Binding-site contacts:
Ligand atom C4 contacts residue ASN122 of chain 1.B at 4.2 Å.
Ligand atom C6 contacts residue PHE157 of chain 1.B at 3.3 Å (hydrophobic).
Ligand atom N2 contacts residue THR124 of chain 1.B at 3.8 Å.
Ligand atom N2 contacts residue ASN122 of chain 1.B at 2.9 Å (h-bond).
Ligand atom C7 contacts residue ASN122 of chain 1.B at 3.9 Å.
Ligand atom O4 contacts residue VAL127 of chain 1.B at 4.4 Å.
Ligand atom O4 contacts residue LYS129 of chain 1.B at 3.4 Å (salt-bridge).
Ligand atom O6 contacts residue TYR160 of chain 1.B at 4.1 Å.
Ligand atom O5 contacts residue GLU154 of chain 1.B at 4.5 Å.
Ligand atom C8 contacts residue THR124 of chain 1.B at 3.5 Å.
Ligand atom O7 contacts residue ASN122 of chain 1.B at 4.5 Å.
Ligand atom C3 contacts residue ASN122 of chain 1.B at 3.8 Å.
Ligand atom C8 contacts residue ASN125 of chain 1.B at 3.2 Å.
Ligand atom N2 contacts residue ASN125 of chain 1.B at 3.8 Å.
Ligand atom O6 contacts residue PHE157 of chain 1.B at 3.0 Å.
Ligand atom C1 contacts residue ASN122 of chain 1.B at 1.4 Å.
Ligand atom C3 contacts residue VAL127 of chain 1.B at 4.0 Å (hydrophobic).
Ligand atom O5 contacts residue ASN122 of chain 1.B at 2.4 Å (h-bond).
Ligand atom C7 contacts residue ASN125 of chain 1.B at 4.0 Å.
Ligand atom O3 contacts residue VAL127 of chain 1.B at 4.3 Å.
Ligand atom C5 contacts residue ASN122 of chain 1.B at 3.7 Å.
Ligand atom O6 contacts residue LYS129 of chain 1.B at 4.2 Å.
Ligand atom C7 contacts residue THR124 of chain 1.B at 4.1 Å.
Ligand atom C2 contacts residue ASN122 of chain 1.B at 2.4 Å.

The protein below binds the small molecule below.
Small molecule (SMILES): CC(=O)N[C@@H]1[C@@H](O)[C@H](O)[C@@H](CO)O[C@H]1O

Sequence of chain 1.B:
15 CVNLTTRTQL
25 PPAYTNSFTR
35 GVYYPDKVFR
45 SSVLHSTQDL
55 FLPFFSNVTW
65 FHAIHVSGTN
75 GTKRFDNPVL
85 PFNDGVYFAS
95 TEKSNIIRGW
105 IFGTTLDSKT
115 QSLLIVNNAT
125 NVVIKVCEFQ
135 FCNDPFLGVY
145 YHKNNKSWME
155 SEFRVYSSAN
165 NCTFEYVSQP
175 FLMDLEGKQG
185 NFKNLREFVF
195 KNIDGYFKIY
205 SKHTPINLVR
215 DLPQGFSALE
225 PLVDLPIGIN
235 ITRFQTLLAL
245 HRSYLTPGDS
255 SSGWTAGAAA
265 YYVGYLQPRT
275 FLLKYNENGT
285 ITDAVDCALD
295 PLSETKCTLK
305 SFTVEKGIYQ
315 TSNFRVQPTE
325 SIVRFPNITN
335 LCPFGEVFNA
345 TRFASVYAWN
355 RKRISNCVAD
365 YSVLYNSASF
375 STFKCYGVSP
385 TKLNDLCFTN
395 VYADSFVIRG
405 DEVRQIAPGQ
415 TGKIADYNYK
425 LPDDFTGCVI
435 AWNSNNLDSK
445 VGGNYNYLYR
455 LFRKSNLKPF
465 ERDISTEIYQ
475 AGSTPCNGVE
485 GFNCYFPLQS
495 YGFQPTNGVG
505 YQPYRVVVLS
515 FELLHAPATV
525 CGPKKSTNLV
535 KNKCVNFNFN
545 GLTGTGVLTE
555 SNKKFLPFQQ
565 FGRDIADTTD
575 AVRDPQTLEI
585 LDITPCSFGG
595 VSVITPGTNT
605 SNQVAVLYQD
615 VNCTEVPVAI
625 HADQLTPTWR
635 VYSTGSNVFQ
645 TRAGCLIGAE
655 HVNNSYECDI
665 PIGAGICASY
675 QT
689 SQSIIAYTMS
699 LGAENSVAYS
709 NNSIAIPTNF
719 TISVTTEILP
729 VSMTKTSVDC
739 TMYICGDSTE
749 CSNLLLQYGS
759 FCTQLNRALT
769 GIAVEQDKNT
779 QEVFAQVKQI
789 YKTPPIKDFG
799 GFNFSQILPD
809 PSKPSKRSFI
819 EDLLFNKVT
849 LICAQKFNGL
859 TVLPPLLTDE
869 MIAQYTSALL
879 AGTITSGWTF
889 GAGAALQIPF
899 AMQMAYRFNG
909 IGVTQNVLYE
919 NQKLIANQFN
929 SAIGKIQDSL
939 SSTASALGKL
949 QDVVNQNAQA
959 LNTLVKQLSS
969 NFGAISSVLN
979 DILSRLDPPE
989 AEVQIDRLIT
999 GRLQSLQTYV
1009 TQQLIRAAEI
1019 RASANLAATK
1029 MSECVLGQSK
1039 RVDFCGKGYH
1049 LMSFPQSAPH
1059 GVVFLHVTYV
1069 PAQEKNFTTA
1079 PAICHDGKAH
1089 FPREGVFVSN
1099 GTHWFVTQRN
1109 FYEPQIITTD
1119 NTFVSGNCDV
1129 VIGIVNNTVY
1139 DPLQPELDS